Sequence of chain 1.A:
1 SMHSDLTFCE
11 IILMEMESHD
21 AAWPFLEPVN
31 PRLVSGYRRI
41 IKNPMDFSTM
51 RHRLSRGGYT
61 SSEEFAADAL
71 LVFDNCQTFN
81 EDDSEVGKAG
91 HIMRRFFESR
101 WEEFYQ

Binding-site contacts:
Ligand atom C10 contacts residue VAL86 of chain 1.A at 3.9 Å (hydrophobic).
Ligand atom C14 contacts residue VAL29 of chain 1.A at 3.6 Å (hydrophobic).
Ligand atom C12 contacts residue VAL34 of chain 1.A at 4.3 Å (hydrophobic).
Ligand atom C14 contacts residue PRO24 of chain 1.A at 3.4 Å (hydrophobic).
Ligand atom C12 contacts residue ASN80 of chain 1.A at 3.7 Å.
Ligand atom C11 contacts residue TYR37 of chain 1.A at 4.0 Å (hydrophobic).
Ligand atom N20 contacts residue LEU33 of chain 1.A at 3.9 Å.
Ligand atom C18 contacts residue LEU33 of chain 1.A at 4.0 Å (hydrophobic).
Ligand atom O13 contacts residue ASN80 of chain 1.A at 2.9 Å (h-bond).
Ligand atom C11 contacts residue VAL29 of chain 1.A at 4.2 Å (hydrophobic).
Ligand atom C10 contacts residue VAL29 of chain 1.A at 4.1 Å (hydrophobic).
Ligand atom N08 contacts residue PRO24 of chain 1.A at 2.9 Å (h-bond).
Ligand atom C11 contacts residue ASN80 of chain 1.A at 3.6 Å.
Ligand atom O13 contacts residue TYR37 of chain 1.A at 3.7 Å.
Ligand atom C09 contacts residue PRO24 of chain 1.A at 3.6 Å (hydrophobic).
Ligand atom S17 contacts residue GKI1 of chain 1.C at 3.4 Å.
Ligand atom C07 contacts residue VAL86 of chain 1.A at 4.0 Å (hydrophobic).
Ligand atom C25 contacts residue TRP23 of chain 1.A at 4.3 Å (hydrophobic).
Ligand atom C11 contacts residue VAL86 of chain 1.A at 4.2 Å (hydrophobic).
Ligand atom C07 contacts residue PRO24 of chain 1.A at 4.1 Å (hydrophobic).
Ligand atom C04 contacts residue VAL86 of chain 1.A at 3.9 Å (hydrophobic).
Ligand atom C06 contacts residue VAL86 of chain 1.A at 4.1 Å (hydrophobic).
Ligand atom S17 contacts residue TRP23 of chain 1.A at 4.0 Å.
Ligand atom C05 contacts residue VAL34 of chain 1.A at 4.1 Å (hydrophobic).
Ligand atom C09 contacts residue VAL86 of chain 1.A at 3.7 Å (hydrophobic).
Ligand atom C12 contacts residue TYR37 of chain 1.A at 3.7 Å (hydrophobic).
Ligand atom C18 contacts residue TRP23 of chain 1.A at 4.2 Å (hydrophobic).
Ligand atom C09 contacts residue VAL29 of chain 1.A at 3.9 Å (hydrophobic).
Ligand atom C01 contacts residue VAL34 of chain 1.A at 3.5 Å (hydrophobic).
Ligand atom N19 contacts residue PRO24 of chain 1.A at 4.1 Å.
Ligand atom O13 contacts residue VAL29 of chain 1.A at 4.2 Å.
Ligand atom C12 contacts residue PHE79 of chain 1.A at 3.3 Å (hydrophobic).
Ligand atom N08 contacts residue VAL86 of chain 1.A at 4.2 Å.
Ligand atom O13 contacts residue VAL86 of chain 1.A at 4.0 Å.
Ligand atom C21 contacts residue GKI1 of chain 1.C at 3.4 Å.
Ligand atom C14 contacts residue VAL86 of chain 1.A at 4.0 Å (hydrophobic).
Ligand atom C22 contacts residue GKI1 of chain 1.C at 3.7 Å.
Ligand atom C14 contacts residue PHE25 of chain 1.A at 3.8 Å (hydrophobic).
Ligand atom C16 contacts residue TRP23 of chain 1.A at 4.2 Å (hydrophobic).
Ligand atom C12 contacts residue VAL29 of chain 1.A at 4.2 Å (hydrophobic).

The small molecule below binds the protein below.
Small molecule (SMILES): CC(=O)c1c(C)[nH]c(-c2csc(N3CCNCC3)n2)c1CCC(C)C